Sequence of chain 1.C:
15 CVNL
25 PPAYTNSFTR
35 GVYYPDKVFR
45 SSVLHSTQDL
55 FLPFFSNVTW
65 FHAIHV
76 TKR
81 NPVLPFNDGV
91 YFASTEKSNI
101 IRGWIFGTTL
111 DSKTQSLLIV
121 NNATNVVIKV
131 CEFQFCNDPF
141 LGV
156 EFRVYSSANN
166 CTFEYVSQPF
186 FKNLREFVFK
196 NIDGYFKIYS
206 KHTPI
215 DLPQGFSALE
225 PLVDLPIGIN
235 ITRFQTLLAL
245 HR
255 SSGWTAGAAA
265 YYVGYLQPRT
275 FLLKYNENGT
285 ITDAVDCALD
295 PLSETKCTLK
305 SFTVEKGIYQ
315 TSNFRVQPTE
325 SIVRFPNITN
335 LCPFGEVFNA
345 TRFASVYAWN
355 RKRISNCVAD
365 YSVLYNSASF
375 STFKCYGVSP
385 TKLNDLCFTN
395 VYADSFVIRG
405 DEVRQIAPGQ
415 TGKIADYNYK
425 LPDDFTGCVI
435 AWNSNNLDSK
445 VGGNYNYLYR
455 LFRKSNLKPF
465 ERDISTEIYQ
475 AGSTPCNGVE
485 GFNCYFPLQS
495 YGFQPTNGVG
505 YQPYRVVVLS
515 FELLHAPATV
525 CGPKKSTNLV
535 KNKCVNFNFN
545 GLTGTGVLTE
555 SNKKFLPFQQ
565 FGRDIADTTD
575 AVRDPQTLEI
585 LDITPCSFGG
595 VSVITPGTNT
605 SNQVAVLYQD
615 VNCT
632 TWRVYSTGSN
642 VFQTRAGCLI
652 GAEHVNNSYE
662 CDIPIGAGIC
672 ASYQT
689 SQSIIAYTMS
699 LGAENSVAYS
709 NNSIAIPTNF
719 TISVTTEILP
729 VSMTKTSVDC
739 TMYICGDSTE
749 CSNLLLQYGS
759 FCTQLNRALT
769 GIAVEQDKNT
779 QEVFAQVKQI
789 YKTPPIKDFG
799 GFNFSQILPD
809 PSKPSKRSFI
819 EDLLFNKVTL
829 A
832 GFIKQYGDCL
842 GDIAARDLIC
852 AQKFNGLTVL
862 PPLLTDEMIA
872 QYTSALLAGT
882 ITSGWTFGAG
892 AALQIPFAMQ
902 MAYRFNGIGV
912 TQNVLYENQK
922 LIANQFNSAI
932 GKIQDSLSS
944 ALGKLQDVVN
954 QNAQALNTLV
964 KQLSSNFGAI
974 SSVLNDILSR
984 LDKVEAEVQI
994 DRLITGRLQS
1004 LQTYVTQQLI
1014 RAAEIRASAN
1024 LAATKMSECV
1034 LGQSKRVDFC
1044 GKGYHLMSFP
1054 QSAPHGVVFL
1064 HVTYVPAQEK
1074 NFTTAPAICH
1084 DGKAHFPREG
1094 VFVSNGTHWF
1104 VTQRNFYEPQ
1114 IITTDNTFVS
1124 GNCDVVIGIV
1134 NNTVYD

This protein binds this small molecule.
Small molecule (SMILES): CC(=O)N[C@@H]1[C@@H](O)[C@H](O)[C@@H](CO)O[C@H]1O

Binding-site contacts:
Ligand atom C8 contacts residue TYR351 of chain 1.A at 4.2 Å (hydrophobic).
Ligand atom C7 contacts residue ILE468 of chain 1.A at 4.4 Å (hydrophobic).
Ligand atom C6 contacts residue ASN164 of chain 1.C at 4.2 Å.
Ligand atom N2 contacts residue ASN165 of chain 1.C at 3.9 Å.
Ligand atom C1 contacts residue GLU132 of chain 1.C at 4.5 Å.
Ligand atom O5 contacts residue ASN164 of chain 1.C at 3.3 Å (h-bond).
Ligand atom O6 contacts residue ASN164 of chain 1.C at 3.2 Å (h-bond).
Ligand atom C5 contacts residue ASN164 of chain 1.C at 4.4 Å.
Ligand atom C8 contacts residue ALA352 of chain 1.A at 4.5 Å (hydrophobic).
Ligand atom C8 contacts residue ILE468 of chain 1.A at 4.1 Å (hydrophobic).
Ligand atom O7 contacts residue ASN165 of chain 1.C at 3.3 Å (h-bond).
Ligand atom O5 contacts residue ASN165 of chain 1.C at 3.3 Å (h-bond).
Ligand atom C1 contacts residue ASN165 of chain 1.C at 2.8 Å.
Ligand atom C1 contacts residue ASN164 of chain 1.C at 4.3 Å.
Ligand atom C2 contacts residue ASN165 of chain 1.C at 3.3 Å.
Ligand atom C7 contacts residue ASN165 of chain 1.C at 3.9 Å.
Ligand atom N2 contacts residue TYR351 of chain 1.A at 4.2 Å.

Sequence of chain 1.A:
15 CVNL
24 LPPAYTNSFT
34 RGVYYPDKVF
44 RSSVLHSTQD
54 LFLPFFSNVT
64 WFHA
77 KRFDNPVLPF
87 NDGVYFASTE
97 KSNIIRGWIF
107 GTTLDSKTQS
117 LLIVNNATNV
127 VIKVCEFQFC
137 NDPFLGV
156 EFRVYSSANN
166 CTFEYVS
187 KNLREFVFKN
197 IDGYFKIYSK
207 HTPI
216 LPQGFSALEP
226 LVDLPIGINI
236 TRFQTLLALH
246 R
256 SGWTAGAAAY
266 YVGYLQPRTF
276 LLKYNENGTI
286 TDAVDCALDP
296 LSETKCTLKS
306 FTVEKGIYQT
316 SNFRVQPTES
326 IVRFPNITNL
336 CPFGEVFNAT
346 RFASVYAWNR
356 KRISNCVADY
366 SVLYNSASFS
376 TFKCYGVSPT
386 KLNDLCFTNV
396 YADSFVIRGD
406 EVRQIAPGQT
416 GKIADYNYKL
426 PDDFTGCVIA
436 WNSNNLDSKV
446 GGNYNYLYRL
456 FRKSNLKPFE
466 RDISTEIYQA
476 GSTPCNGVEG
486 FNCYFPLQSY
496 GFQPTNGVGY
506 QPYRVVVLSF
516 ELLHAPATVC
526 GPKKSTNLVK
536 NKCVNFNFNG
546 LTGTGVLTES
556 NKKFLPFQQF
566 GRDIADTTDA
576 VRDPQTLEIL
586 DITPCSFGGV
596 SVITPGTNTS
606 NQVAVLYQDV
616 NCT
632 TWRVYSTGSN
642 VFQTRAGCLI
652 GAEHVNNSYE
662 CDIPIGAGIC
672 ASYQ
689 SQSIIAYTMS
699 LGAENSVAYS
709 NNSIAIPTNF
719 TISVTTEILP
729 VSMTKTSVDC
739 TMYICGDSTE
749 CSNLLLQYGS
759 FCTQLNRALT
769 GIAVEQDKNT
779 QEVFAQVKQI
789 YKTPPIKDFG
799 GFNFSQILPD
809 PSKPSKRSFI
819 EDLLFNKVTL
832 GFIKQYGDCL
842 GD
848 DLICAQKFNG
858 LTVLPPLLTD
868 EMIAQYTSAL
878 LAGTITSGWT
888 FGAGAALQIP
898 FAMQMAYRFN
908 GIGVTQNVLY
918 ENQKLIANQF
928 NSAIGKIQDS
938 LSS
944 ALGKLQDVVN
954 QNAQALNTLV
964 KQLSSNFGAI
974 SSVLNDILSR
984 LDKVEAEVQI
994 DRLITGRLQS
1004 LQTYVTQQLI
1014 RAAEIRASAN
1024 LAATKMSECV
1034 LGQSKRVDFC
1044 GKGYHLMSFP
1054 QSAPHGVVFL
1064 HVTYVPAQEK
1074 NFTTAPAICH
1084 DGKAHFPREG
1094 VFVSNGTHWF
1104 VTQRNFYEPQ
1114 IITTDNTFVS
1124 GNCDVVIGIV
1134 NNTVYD